This small molecule binds to this protein.
Small molecule (SMILES): CCC(CC)O[C@@H]1C=C(C(=O)O)C[C@H](N)[C@H]1NC(C)=O

Binding-site contacts:
Ligand atom C9 contacts residue GLU196 of chain 1.B at 3.4 Å.
Ligand atom C82 contacts residue ARG71 of chain 1.B at 3.9 Å.
Ligand atom C6 contacts residue GLU197 of chain 1.B at 3.7 Å.
Ligand atom O1B contacts residue TYR321 of chain 1.B at 3.5 Å (h-bond).
Ligand atom O1A contacts residue ARG287 of chain 1.B at 2.8 Å (salt-bridge).
Ligand atom O10 contacts residue ASP70 of chain 1.B at 3.2 Å.
Ligand atom C7 contacts residue ARG212 of chain 1.B at 4.0 Å.
Ligand atom C10 contacts residue ARG71 of chain 1.B at 3.7 Å.
Ligand atom C11 contacts residue TRP98 of chain 1.B at 3.9 Å (hydrophobic).
Ligand atom C82 contacts residue ILE142 of chain 1.B at 3.9 Å (hydrophobic).
Ligand atom C1 contacts residue ARG212 of chain 1.B at 3.8 Å.
Ligand atom C91 contacts residue SER166 of chain 1.B at 4.0 Å.
Ligand atom O1A contacts residue ARG37 of chain 1.B at 2.8 Å (salt-bridge).
Ligand atom C91 contacts residue ASN214 of chain 1.B at 3.5 Å.
Ligand atom C7 contacts residue TYR321 of chain 1.B at 3.6 Å (hydrophobic).
Ligand atom C1 contacts residue ARG37 of chain 1.B at 4.0 Å.
Ligand atom C5 contacts residue ASP70 of chain 1.B at 3.9 Å.
Ligand atom C4 contacts residue GLU197 of chain 1.B at 3.6 Å.
Ligand atom O1A contacts residue TYR321 of chain 1.B at 3.4 Å (h-bond).
Ligand atom C81 contacts residue ARG144 of chain 1.B at 4.0 Å.
Ligand atom C4 contacts residue TYR321 of chain 1.B at 3.5 Å (hydrophobic).
Ligand atom O10 contacts residue ARG71 of chain 1.B at 2.8 Å (salt-bridge).
Ligand atom C3 contacts residue ARG37 of chain 1.B at 3.9 Å.
Ligand atom C82 contacts residue ARG144 of chain 1.B at 3.9 Å.
Ligand atom C1 contacts residue TYR321 of chain 1.B at 3.1 Å (hydrophobic).
Ligand atom C2 contacts residue TYR321 of chain 1.B at 3.0 Å (hydrophobic).
Ligand atom C4 contacts residue ASP70 of chain 1.B at 3.8 Å.
Ligand atom N4 contacts residue GLU38 of chain 1.B at 3.1 Å (salt-bridge).
Ligand atom C11 contacts residue ILE142 of chain 1.B at 4.0 Å (hydrophobic).
Ligand atom O1B contacts residue ARG287 of chain 1.B at 2.7 Å (salt-bridge).
Ligand atom C81 contacts residue SER166 of chain 1.B at 3.8 Å.
Ligand atom C3 contacts residue TYR321 of chain 1.B at 3.1 Å (hydrophobic).
Ligand atom C11 contacts residue ARG71 of chain 1.B at 4.0 Å.
Ligand atom C3 contacts residue GLU38 of chain 1.B at 3.6 Å.
Ligand atom C4 contacts residue GLU38 of chain 1.B at 3.8 Å.
Ligand atom N4 contacts residue ASP70 of chain 1.B at 3.3 Å (salt-bridge).
Ligand atom C3 contacts residue ASP70 of chain 1.B at 3.4 Å.
Ligand atom C9 contacts residue ASN214 of chain 1.B at 4.0 Å.
Ligand atom O1B contacts residue ARG212 of chain 1.B at 3.0 Å (salt-bridge).
Ligand atom C1 contacts residue ARG287 of chain 1.B at 3.5 Å.

Sequence of chain 1.B:
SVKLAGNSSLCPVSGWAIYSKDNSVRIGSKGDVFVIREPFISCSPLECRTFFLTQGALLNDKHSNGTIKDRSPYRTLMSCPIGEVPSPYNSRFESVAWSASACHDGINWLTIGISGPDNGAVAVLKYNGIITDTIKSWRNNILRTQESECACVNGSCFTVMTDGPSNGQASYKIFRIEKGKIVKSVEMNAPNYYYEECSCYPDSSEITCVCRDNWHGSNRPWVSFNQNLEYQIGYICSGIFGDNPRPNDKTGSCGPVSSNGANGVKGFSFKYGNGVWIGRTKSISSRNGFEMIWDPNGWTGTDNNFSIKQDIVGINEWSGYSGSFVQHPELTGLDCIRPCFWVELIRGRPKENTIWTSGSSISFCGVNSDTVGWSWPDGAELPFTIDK